Sequence of chain 2.B:
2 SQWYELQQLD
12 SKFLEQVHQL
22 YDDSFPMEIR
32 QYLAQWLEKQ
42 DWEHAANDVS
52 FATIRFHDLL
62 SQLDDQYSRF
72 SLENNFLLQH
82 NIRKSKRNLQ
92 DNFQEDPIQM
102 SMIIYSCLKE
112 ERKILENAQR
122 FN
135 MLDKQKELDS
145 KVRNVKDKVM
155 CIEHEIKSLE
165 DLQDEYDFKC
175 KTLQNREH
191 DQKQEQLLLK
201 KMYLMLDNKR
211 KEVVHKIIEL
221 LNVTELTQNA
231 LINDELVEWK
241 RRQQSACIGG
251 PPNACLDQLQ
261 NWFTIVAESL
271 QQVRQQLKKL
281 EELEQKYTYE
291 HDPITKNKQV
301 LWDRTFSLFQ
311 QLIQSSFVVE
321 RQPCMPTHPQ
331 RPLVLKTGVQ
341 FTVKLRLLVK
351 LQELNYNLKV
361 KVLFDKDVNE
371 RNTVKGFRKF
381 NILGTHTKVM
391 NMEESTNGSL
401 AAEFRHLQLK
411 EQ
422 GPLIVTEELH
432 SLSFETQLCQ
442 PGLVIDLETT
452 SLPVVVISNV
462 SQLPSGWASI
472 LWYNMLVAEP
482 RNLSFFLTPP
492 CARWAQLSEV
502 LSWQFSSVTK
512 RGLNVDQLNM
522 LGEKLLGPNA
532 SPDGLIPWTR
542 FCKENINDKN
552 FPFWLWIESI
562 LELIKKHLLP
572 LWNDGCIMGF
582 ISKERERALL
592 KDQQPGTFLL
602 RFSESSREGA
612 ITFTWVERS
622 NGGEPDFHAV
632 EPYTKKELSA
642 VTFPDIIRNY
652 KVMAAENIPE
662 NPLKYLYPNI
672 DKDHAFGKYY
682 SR

Sequence of chain 3.B:
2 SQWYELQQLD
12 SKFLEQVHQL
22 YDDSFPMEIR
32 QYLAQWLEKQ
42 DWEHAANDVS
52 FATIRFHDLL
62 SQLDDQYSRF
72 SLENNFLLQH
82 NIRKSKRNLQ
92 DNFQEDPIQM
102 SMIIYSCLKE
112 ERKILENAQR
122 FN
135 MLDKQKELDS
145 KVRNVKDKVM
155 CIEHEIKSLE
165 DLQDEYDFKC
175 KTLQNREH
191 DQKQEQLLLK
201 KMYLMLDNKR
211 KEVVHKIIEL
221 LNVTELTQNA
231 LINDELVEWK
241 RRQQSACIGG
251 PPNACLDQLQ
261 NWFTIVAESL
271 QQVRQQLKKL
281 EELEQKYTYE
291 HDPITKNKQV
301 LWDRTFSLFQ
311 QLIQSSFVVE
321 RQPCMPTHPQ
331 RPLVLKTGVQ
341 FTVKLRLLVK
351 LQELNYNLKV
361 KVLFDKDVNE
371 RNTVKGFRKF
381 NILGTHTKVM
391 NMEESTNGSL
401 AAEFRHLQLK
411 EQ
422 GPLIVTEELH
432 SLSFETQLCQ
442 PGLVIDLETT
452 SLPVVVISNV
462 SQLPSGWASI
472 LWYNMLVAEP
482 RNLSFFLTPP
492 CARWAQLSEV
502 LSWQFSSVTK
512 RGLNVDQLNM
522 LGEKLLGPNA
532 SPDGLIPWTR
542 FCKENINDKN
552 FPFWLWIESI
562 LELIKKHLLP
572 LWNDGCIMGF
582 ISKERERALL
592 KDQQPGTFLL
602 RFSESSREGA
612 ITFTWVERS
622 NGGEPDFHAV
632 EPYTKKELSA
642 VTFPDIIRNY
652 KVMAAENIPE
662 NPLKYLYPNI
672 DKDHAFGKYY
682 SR

The protein below binds the small molecule below.
Small molecule (SMILES): NCCCC[C@H](NC(=O)[C@H](CC(=O)O)NC(=O)[C@@H](N)Cc1ccc(OP(=O)(O)O)cc1)C(=O)N1CCC[C@H]1C(=O)N[C@@H](CC1=NC=NC1)C(=O)O

Binding-site contacts:
Ligand atom O1P contacts residue GLU605 of chain 2.B at 2.9 Å (salt-bridge).
Ligand atom OH contacts residue ARG602 of chain 2.B at 2.6 Å (salt-bridge).
Ligand atom NZ contacts residue MET654 of chain 2.B at 3.7 Å.
Ligand atom NE2 contacts residue PRO633 of chain 2.B at 3.6 Å.
Ligand atom CE2 contacts residue ARG602 of chain 2.B at 3.1 Å.
Ligand atom N contacts residue ALA630 of chain 2.B at 3.2 Å (h-bond).
Ligand atom ND1 contacts residue TYR634 of chain 2.B at 3.1 Å.
Ligand atom O contacts residue GLU632 of chain 2.B at 3.0 Å (salt-bridge).
Ligand atom P contacts residue SER606 of chain 2.B at 3.1 Å.
Ligand atom P contacts residue ARG602 of chain 2.B at 3.6 Å.
Ligand atom CB contacts residue TYR651 of chain 2.B at 3.3 Å (hydrophobic).
Ligand atom CG contacts residue PRO633 of chain 2.B at 3.7 Å (hydrophobic).
Ligand atom O2P contacts residue LYS584 of chain 2.B at 3.5 Å (salt-bridge).
Ligand atom C contacts residue ALA630 of chain 2.B at 3.5 Å (hydrophobic).
Ligand atom O1P contacts residue SER606 of chain 2.B at 2.4 Å (h-bond).
Ligand atom O2P contacts residue SER606 of chain 2.B at 2.8 Å (h-bond).
Ligand atom CE1 contacts residue TYR634 of chain 2.B at 3.4 Å (hydrophobic).
Ligand atom CE1 contacts residue PRO633 of chain 2.B at 3.2 Å (hydrophobic).
Ligand atom N contacts residue ALA630 of chain 2.B at 2.9 Å (h-bond).
Ligand atom O contacts residue TYR651 of chain 2.B at 2.9 Å (h-bond).
Ligand atom ND1 contacts residue GLU632 of chain 2.B at 3.3 Å (salt-bridge).
Ligand atom CA contacts residue TYR634 of chain 2.B at 3.7 Å (hydrophobic).
Ligand atom O contacts residue VAL631 of chain 2.B at 3.2 Å.
Ligand atom O1P contacts residue SER604 of chain 2.B at 2.5 Å (h-bond).
Ligand atom OD2 contacts residue HIS629 of chain 2.B at 3.4 Å.
Ligand atom OXT contacts residue TYR634 of chain 2.B at 3.1 Å (h-bond).
Ligand atom CG contacts residue TYR634 of chain 2.B at 3.7 Å (hydrophobic).
Ligand atom P contacts residue GLU605 of chain 2.B at 3.5 Å.
Ligand atom CZ contacts residue ARG602 of chain 2.B at 3.3 Å.
Ligand atom O3P contacts residue GLU605 of chain 2.B at 3.0 Å (salt-bridge).
Ligand atom CE1 contacts residue GLU632 of chain 2.B at 2.8 Å.
Ligand atom O contacts residue ILE99 of chain 3.B at 3.1 Å.
Ligand atom OD1 contacts residue HIS629 of chain 2.B at 2.8 Å.
Ligand atom O3P contacts residue ARG602 of chain 2.B at 2.9 Å (salt-bridge).
Ligand atom CB contacts residue VAL50 of chain 3.B at 3.1 Å (hydrophobic).
Ligand atom CA contacts residue ALA630 of chain 2.B at 3.4 Å (hydrophobic).
Ligand atom OXT contacts residue TYR651 of chain 2.B at 3.6 Å.
Ligand atom OD2 contacts residue ALA630 of chain 2.B at 3.1 Å (h-bond).
Ligand atom CD2 contacts residue VAL631 of chain 2.B at 3.1 Å (hydrophobic).
Ligand atom O3P contacts residue SER604 of chain 2.B at 3.7 Å.